Sequence of chain 1.B:
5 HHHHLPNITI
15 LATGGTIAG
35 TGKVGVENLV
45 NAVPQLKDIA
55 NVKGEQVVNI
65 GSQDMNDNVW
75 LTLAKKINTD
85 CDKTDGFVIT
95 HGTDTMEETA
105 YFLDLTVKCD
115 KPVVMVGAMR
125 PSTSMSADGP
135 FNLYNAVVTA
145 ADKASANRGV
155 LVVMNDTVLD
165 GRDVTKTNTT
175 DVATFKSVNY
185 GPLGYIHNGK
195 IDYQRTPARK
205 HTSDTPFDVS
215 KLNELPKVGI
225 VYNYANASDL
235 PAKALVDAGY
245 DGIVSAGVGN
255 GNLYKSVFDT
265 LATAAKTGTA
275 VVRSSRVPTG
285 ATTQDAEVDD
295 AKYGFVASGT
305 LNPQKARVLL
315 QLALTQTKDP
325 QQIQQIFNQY

The protein below binds the small molecule below.
Small molecule (SMILES): N[C@@H](CC(=O)O)C(=O)O

Binding-site contacts:
Ligand atom OD2 contacts residue GLY96 of chain 1.B at 3.2 Å.
Ligand atom O contacts residue GLN67 of chain 1.B at 3.6 Å.
Ligand atom OXT contacts residue SER66 of chain 1.B at 2.6 Å (h-bond).
Ligand atom OD2 contacts residue GLY19 of chain 1.B at 3.9 Å.
Ligand atom CG contacts residue THR97 of chain 1.B at 3.1 Å.
Ligand atom CA contacts residue GLU291 of chain 1.A at 3.4 Å.
Ligand atom CB contacts residue THR20 of chain 1.B at 3.2 Å.
Ligand atom CB contacts residue THR97 of chain 1.B at 3.7 Å.
Ligand atom CA contacts residue GLN67 of chain 1.B at 3.9 Å.
Ligand atom CA contacts residue THR35 of chain 1.B at 3.7 Å.
Ligand atom OD1 contacts residue THR20 of chain 1.B at 3.3 Å (h-bond).
Ligand atom O contacts residue GLY19 of chain 1.B at 3.4 Å.
Ligand atom CA contacts residue ASP98 of chain 1.B at 4.0 Å.
Ligand atom C contacts residue SER66 of chain 1.B at 3.6 Å.
Ligand atom C contacts residue GLY96 of chain 1.B at 3.5 Å.
Ligand atom N contacts residue ASN256 of chain 1.A at 3.6 Å.
Ligand atom OD2 contacts residue THR97 of chain 1.B at 2.9 Å (h-bond).
Ligand atom OXT contacts residue ASP98 of chain 1.B at 3.0 Å (salt-bridge).
Ligand atom O contacts residue GLY96 of chain 1.B at 3.2 Å.
Ligand atom OXT contacts residue GLY96 of chain 1.B at 3.3 Å.
Ligand atom N contacts residue GLN67 of chain 1.B at 3.0 Å (h-bond).
Ligand atom OD2 contacts residue ALA122 of chain 1.B at 3.9 Å.
Ligand atom N contacts residue ASP98 of chain 1.B at 3.0 Å (salt-bridge).
Ligand atom O contacts residue THR35 of chain 1.B at 2.8 Å (h-bond).
Ligand atom CG contacts residue THR20 of chain 1.B at 2.9 Å.
Ligand atom CB contacts residue ASP98 of chain 1.B at 3.5 Å.
Ligand atom OXT contacts residue THR97 of chain 1.B at 3.3 Å (h-bond).
Ligand atom OD2 contacts residue THR20 of chain 1.B at 3.0 Å (h-bond).
Ligand atom O contacts residue GLY65 of chain 1.B at 3.4 Å.
Ligand atom OD1 contacts residue ALA122 of chain 1.B at 3.0 Å (h-bond).
Ligand atom C contacts residue GLN67 of chain 1.B at 3.5 Å.
Ligand atom CG contacts residue ALA122 of chain 1.B at 3.9 Å (hydrophobic).
Ligand atom N contacts residue GLU291 of chain 1.A at 2.7 Å (salt-bridge).
Ligand atom C contacts residue THR35 of chain 1.B at 3.6 Å.
Ligand atom OD1 contacts residue THR97 of chain 1.B at 2.7 Å (h-bond).
Ligand atom CB contacts residue GLU291 of chain 1.A at 3.7 Å.
Ligand atom C contacts residue THR97 of chain 1.B at 3.9 Å.
Ligand atom CA contacts residue THR20 of chain 1.B at 3.4 Å.
Ligand atom OXT contacts residue GLN67 of chain 1.B at 3.9 Å.
Ligand atom O contacts residue SER66 of chain 1.B at 2.9 Å (h-bond).

Sequence of chain 1.A:
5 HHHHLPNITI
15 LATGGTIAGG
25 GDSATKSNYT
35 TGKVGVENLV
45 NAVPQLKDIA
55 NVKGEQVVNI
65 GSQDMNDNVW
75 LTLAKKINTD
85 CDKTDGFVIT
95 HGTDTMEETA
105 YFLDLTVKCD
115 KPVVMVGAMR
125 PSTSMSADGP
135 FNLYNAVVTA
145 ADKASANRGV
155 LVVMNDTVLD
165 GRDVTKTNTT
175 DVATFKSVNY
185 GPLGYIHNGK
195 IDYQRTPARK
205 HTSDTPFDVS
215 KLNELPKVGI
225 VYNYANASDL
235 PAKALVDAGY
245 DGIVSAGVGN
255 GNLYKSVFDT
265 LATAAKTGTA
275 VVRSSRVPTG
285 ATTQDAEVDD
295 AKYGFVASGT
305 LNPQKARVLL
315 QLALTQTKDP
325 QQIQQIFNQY